This protein binds this small molecule.
Small molecule (SMILES): CO[C@H]1CN(c2ccc(C#C[C@@]3(O)CN4CCC3CC4)c(Cc3ccccc3)n2)C[C@H]1O

Binding-site contacts:
Ligand atom CAR contacts residue LEU173 of chain 1.D at 3.9 Å (hydrophobic).
Ligand atom OAV contacts residue CYS279 of chain 1.D at 3.9 Å.
Ligand atom OAB contacts residue CYS279 of chain 1.D at 3.4 Å (h-bond).
Ligand atom NBD contacts residue ASP70 of chain 1.D at 3.9 Å.
Ligand atom CAD contacts residue VAL169 of chain 1.D at 3.7 Å (hydrophobic).
Ligand atom NBE contacts residue LEU201 of chain 1.D at 3.5 Å.
Ligand atom OAB contacts residue GLN283 of chain 1.D at 3.3 Å (h-bond).
Ligand atom CAJ contacts residue VAL169 of chain 1.D at 3.6 Å (hydrophobic).
Ligand atom CAF contacts residue VAL59 of chain 1.D at 3.9 Å (hydrophobic).
Ligand atom NAU contacts residue PHE44 of chain 1.D at 3.8 Å.
Ligand atom CAK contacts residue ALA166 of chain 1.D at 3.8 Å (hydrophobic).
Ligand atom OAV contacts residue MET197 of chain 1.D at 3.2 Å.
Ligand atom CAP contacts residue ASP70 of chain 1.D at 3.0 Å.
Ligand atom CAR contacts residue PHE278 of chain 1.D at 3.7 Å (hydrophobic).
Ligand atom CAI contacts residue TYR63 of chain 1.D at 3.9 Å (hydrophobic).
Ligand atom CAN contacts residue LEU66 of chain 1.D at 3.6 Å (hydrophobic).
Ligand atom CAY contacts residue LEU201 of chain 1.D at 3.5 Å (hydrophobic).
Ligand atom CAW contacts residue TYR63 of chain 1.D at 3.9 Å (hydrophobic).
Ligand atom CAI contacts residue PHE44 of chain 1.D at 3.7 Å (hydrophobic).
Ligand atom CAK contacts residue VAL169 of chain 1.D at 3.5 Å (hydrophobic).
Ligand atom CBF contacts residue VAL165 of chain 1.D at 3.7 Å (hydrophobic).
Ligand atom CAN contacts residue ASP70 of chain 1.D at 3.9 Å.
Ligand atom CAH contacts residue TYR63 of chain 1.D at 3.7 Å (hydrophobic).
Ligand atom CAX contacts residue VAL169 of chain 1.D at 3.4 Å (hydrophobic).
Ligand atom CAE contacts residue VAL165 of chain 1.D at 3.8 Å (hydrophobic).
Ligand atom CBA contacts residue PHE278 of chain 1.D at 3.8 Å (hydrophobic).
Ligand atom CAG contacts residue PHE278 of chain 1.D at 3.6 Å (hydrophobic).
Ligand atom CAF contacts residue TYR63 of chain 1.D at 3.6 Å (hydrophobic).
Ligand atom CAL contacts residue LEU201 of chain 1.D at 3.7 Å (hydrophobic).
Ligand atom NBE contacts residue LEU173 of chain 1.D at 3.8 Å.
Ligand atom CAA contacts residue MET197 of chain 1.D at 3.4 Å (hydrophobic).
Ligand atom CAJ contacts residue TYR63 of chain 1.D at 3.8 Å (hydrophobic).
Ligand atom OAB contacts residue LEU201 of chain 1.D at 3.7 Å.
Ligand atom CAI contacts residue PHE278 of chain 1.D at 3.9 Å (hydrophobic).
Ligand atom CAA contacts residue TYR266 of chain 1.D at 3.5 Å (hydrophobic).
Ligand atom CBC contacts residue LEU173 of chain 1.D at 3.9 Å (hydrophobic).
Ligand atom OAC contacts residue VAL169 of chain 1.D at 3.9 Å.
Ligand atom CAZ contacts residue VAL169 of chain 1.D at 3.9 Å (hydrophobic).
Ligand atom CAG contacts residue ILE48 of chain 1.D at 3.8 Å (hydrophobic).
Ligand atom OAC contacts residue VAL165 of chain 1.D at 2.8 Å (h-bond).

Sequence of chain 1.D:
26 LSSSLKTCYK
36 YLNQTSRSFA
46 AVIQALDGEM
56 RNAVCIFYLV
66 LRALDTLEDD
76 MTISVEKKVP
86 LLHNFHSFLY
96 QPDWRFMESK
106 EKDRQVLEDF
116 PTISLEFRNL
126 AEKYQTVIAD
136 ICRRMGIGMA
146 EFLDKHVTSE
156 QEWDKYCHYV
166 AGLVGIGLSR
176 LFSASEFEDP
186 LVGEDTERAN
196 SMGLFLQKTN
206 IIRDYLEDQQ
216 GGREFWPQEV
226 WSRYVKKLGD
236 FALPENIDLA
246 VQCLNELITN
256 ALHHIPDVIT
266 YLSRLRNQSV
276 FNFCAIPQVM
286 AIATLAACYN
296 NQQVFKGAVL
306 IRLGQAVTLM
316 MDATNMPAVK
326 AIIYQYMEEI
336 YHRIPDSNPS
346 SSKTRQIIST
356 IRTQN